The protein below binds the small molecule below.
Small molecule (SMILES): [H]/N=C\[C@H](C[C@@H]1CCNC1=O)NC(=O)[C@@H]1[C@@H]2[C@H](CN1C(=O)[C@@H](NC(=O)NC(C)(C)C)C(C)(C)C)C2(C)C

Binding-site contacts:
Ligand atom C12 contacts residue HIS164 of chain 2.A at 3.4 Å.
Ligand atom C33 contacts residue MET165 of chain 2.A at 3.8 Å (hydrophobic).
Ligand atom N10 contacts residue HIS164 of chain 2.A at 3.2 Å (h-bond).
Ligand atom C26 contacts residue ARG188 of chain 2.A at 3.5 Å.
Ligand atom C6 contacts residue LEU141 of chain 2.A at 3.8 Å (hydrophobic).
Ligand atom N36 contacts residue SER144 of chain 2.A at 3.6 Å (h-bond).
Ligand atom O9 contacts residue HIS172 of chain 2.A at 3.6 Å.
Ligand atom N10 contacts residue CYS145 of chain 2.A at 3.0 Å (h-bond).
Ligand atom C26 contacts residue GLN192 of chain 2.A at 3.8 Å.
Ligand atom N22 contacts residue GLU166 of chain 2.A at 3.2 Å (salt-bridge).
Ligand atom O9 contacts residue PHE140 of chain 2.A at 3.7 Å.
Ligand atom C25 contacts residue LEU167 of chain 2.A at 3.6 Å (hydrophobic).
Ligand atom C26 contacts residue MET165 of chain 2.A at 3.4 Å (hydrophobic).
Ligand atom O9 contacts residue MET165 of chain 2.A at 3.8 Å.
Ligand atom N36 contacts residue CYS145 of chain 2.A at 2.7 Å (h-bond).
Ligand atom C2 contacts residue CYS145 of chain 2.A at 2.9 Å (hydrophobic).
Ligand atom C3 contacts residue SER144 of chain 2.A at 3.7 Å.
Ligand atom C21 contacts residue GLU166 of chain 2.A at 3.6 Å.
Ligand atom C11 contacts residue HIS164 of chain 2.A at 3.6 Å.
Ligand atom N20 contacts residue GLU166 of chain 2.A at 3.0 Å (salt-bridge).
Ligand atom O28 contacts residue GLU166 of chain 2.A at 3.0 Å (salt-bridge).
Ligand atom O9 contacts residue GLU166 of chain 2.A at 3.3 Å.
Ligand atom O27 contacts residue GLN189 of chain 2.A at 3.4 Å (h-bond).
Ligand atom C34 contacts residue HIS41 of chain 2.A at 3.7 Å.
Ligand atom C3 contacts residue CYS145 of chain 2.A at 3.4 Å (hydrophobic).
Ligand atom O9 contacts residue HIS163 of chain 2.A at 2.7 Å (h-bond).
Ligand atom O28 contacts residue MET165 of chain 2.A at 3.4 Å.
Ligand atom C8 contacts residue HIS163 of chain 2.A at 3.8 Å.
Ligand atom C25 contacts residue PRO168 of chain 2.A at 3.9 Å (hydrophobic).
Ligand atom C5 contacts residue ASN142 of chain 2.A at 3.6 Å.
Ligand atom C5 contacts residue LEU141 of chain 2.A at 3.6 Å (hydrophobic).
Ligand atom N7 contacts residue PHE140 of chain 2.A at 3.3 Å (h-bond).
Ligand atom C17 contacts residue GLU166 of chain 2.A at 3.8 Å.
Ligand atom C26 contacts residue THR190 of chain 2.A at 3.6 Å.
Ligand atom C1 contacts residue CYS145 of chain 2.A at 1.8 Å (hydrophobic).
Ligand atom C8 contacts residue GLU166 of chain 2.A at 3.5 Å.
Ligand atom C32 contacts residue HIS41 of chain 2.A at 3.7 Å.
Ligand atom N7 contacts residue GLU166 of chain 2.A at 3.1 Å (salt-bridge).
Ligand atom N36 contacts residue GLY143 of chain 2.A at 3.7 Å.
Ligand atom C26 contacts residue GLN189 of chain 2.A at 3.8 Å.

Sequence of chain 2.A:
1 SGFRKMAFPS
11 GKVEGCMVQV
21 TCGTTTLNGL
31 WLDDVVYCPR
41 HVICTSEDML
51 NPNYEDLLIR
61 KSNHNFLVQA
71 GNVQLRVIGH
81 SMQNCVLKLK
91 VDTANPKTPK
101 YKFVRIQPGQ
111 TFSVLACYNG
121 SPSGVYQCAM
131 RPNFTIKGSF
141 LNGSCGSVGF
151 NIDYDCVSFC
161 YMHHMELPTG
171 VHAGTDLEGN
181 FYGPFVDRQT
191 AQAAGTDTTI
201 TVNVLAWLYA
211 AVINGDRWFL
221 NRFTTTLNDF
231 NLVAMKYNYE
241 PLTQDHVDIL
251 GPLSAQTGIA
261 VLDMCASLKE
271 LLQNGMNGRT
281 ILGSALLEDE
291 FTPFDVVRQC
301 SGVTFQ

Sequence of chain 1.A:
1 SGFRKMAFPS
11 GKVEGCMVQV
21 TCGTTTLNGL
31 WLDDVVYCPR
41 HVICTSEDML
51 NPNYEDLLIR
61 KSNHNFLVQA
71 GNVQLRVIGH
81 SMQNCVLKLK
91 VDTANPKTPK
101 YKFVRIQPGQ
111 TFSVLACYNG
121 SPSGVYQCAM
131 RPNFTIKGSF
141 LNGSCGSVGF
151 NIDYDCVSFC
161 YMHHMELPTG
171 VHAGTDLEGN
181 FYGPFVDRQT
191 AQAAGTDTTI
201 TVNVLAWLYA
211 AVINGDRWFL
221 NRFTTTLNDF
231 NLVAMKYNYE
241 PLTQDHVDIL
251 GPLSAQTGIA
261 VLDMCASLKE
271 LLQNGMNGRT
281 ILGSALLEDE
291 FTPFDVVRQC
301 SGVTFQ